Sequence of chain 1.A:
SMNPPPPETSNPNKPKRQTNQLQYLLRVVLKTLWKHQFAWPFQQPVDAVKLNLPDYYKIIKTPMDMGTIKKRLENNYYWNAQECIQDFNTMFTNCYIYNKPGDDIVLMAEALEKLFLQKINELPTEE

This protein binds this small molecule.
Small molecule (SMILES): CC(=O)N1c2ccc(-c3ccc(NC(=O)CCCCCCC(=O)NO)cc3)cc2[C@H](NC(=O)OC(C)C)C[C@@H]1C

Binding-site contacts:
Ligand atom C44 contacts residue LEU51 of chain 1.A at 3.8 Å (hydrophobic).
Ligand atom C37 contacts residue PRO41 of chain 1.A at 3.4 Å (hydrophobic).
Ligand atom C28 contacts residue ASN99 of chain 1.A at 3.9 Å.
Ligand atom C07 contacts residue ASP104 of chain 1.A at 3.6 Å.
Ligand atom C46 contacts residue TRP40 of chain 1.A at 3.9 Å (hydrophobic).
Ligand atom C35 contacts residue PRO41 of chain 1.A at 3.9 Å (hydrophobic).
Ligand atom C42 contacts residue LEU51 of chain 1.A at 3.9 Å (hydrophobic).
Ligand atom C77 contacts residue TRP40 of chain 1.A at 3.7 Å (hydrophobic).
Ligand atom C18 contacts residue ASN99 of chain 1.A at 3.9 Å.
Ligand atom C01 contacts residue PRO41 of chain 1.A at 3.6 Å (hydrophobic).
Ligand atom C79 contacts residue GLN44 of chain 1.A at 3.6 Å.
Ligand atom C23 contacts residue TYR98 of chain 1.A at 3.8 Å (hydrophobic).
Ligand atom C51 contacts residue LYS50 of chain 1.A at 3.4 Å.
Ligand atom O11 contacts residue ILE105 of chain 1.A at 3.8 Å.
Ligand atom N27 contacts residue ILE105 of chain 1.A at 3.8 Å.
Ligand atom C53 contacts residue LYS50 of chain 1.A at 3.8 Å.
Ligand atom O75 contacts residue GLN43 of chain 1.A at 2.7 Å (h-bond).
Ligand atom C77 contacts residue GLN44 of chain 1.A at 3.6 Å.
Ligand atom N73 contacts residue TRP40 of chain 1.A at 3.7 Å.
Ligand atom C79 contacts residue TRP40 of chain 1.A at 3.9 Å (hydrophobic).
Ligand atom C01 contacts residue MET108 of chain 1.A at 3.9 Å (hydrophobic).
Ligand atom C79 contacts residue PRO41 of chain 1.A at 3.7 Å (hydrophobic).
Ligand atom C29 contacts residue PHE42 of chain 1.A at 3.7 Å (hydrophobic).
Ligand atom C40 contacts residue LEU51 of chain 1.A at 3.8 Å (hydrophobic).
Ligand atom C35 contacts residue VAL46 of chain 1.A at 3.9 Å (hydrophobic).
Ligand atom C07 contacts residue ILE105 of chain 1.A at 3.6 Å (hydrophobic).
Ligand atom O52 contacts residue LYS50 of chain 1.A at 3.6 Å (salt-bridge).
Ligand atom C29 contacts residue ILE105 of chain 1.A at 3.8 Å (hydrophobic).
Ligand atom C01 contacts residue TRP40 of chain 1.A at 3.6 Å (hydrophobic).
Ligand atom O33 contacts residue ILE105 of chain 1.A at 3.9 Å.
Ligand atom C48 contacts residue TRP40 of chain 1.A at 3.7 Å (hydrophobic).
Ligand atom C28 contacts residue ILE105 of chain 1.A at 3.6 Å (hydrophobic).
Ligand atom N49 contacts residue LYS50 of chain 1.A at 3.8 Å.
Ligand atom O33 contacts residue CYS95 of chain 1.A at 3.8 Å.
Ligand atom O33 contacts residue ASN99 of chain 1.A at 2.9 Å (h-bond).
Ligand atom C39 contacts residue LEU51 of chain 1.A at 3.8 Å (hydrophobic).
Ligand atom C23 contacts residue LEU53 of chain 1.A at 3.6 Å (hydrophobic).
Ligand atom C21 contacts residue ASN99 of chain 1.A at 3.6 Å.
Ligand atom N73 contacts residue GLN43 of chain 1.A at 3.7 Å.
Ligand atom C23 contacts residue TYR56 of chain 1.A at 3.9 Å (hydrophobic).